Sequence of chain 1.B:
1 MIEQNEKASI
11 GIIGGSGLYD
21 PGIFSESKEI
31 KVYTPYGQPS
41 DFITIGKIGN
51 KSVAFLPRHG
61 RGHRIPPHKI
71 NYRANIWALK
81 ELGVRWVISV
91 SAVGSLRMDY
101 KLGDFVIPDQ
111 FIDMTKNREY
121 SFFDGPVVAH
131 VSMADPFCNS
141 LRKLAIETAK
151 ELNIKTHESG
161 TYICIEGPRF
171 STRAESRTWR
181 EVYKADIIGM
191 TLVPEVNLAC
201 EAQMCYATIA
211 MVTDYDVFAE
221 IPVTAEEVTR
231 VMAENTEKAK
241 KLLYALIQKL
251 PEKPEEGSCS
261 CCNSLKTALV

The protein below binds the small molecule below.
Small molecule (SMILES): CSC[C@H]1O[C@@H](n2cnc3c(N)ncnc32)[C@H](O)[C@@H]1O

Sequence of chain 1.C:
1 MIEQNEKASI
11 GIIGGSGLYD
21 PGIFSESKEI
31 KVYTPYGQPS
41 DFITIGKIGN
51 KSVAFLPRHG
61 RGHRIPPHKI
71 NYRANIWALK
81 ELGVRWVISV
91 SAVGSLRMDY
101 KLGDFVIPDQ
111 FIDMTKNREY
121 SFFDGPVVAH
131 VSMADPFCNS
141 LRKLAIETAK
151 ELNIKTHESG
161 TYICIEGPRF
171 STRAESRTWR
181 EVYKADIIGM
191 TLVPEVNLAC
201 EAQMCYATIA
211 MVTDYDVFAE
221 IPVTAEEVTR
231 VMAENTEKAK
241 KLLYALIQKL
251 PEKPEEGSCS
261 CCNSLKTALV

Binding-site contacts:
Ligand atom CS contacts residue VAL270 of chain 1.C at 3.8 Å (hydrophobic).
Ligand atom C2 contacts residue PHE170 of chain 1.B at 3.8 Å (hydrophobic).
Ligand atom C4 contacts residue PHE170 of chain 1.B at 3.7 Å (hydrophobic).
Ligand atom N6 contacts residue ASP214 of chain 1.B at 2.9 Å (salt-bridge).
Ligand atom C8 contacts residue ASP214 of chain 1.B at 3.4 Å.
Ligand atom C6 contacts residue ILE188 of chain 1.B at 3.6 Å (hydrophobic).
Ligand atom C2 contacts residue MET190 of chain 1.B at 3.7 Å (hydrophobic).
Ligand atom C1' contacts residue ALA92 of chain 1.B at 3.4 Å (hydrophobic).
Ligand atom N7 contacts residue GLY94 of chain 1.B at 3.2 Å (h-bond).
Ligand atom C5' contacts residue HIS130 of chain 1.C at 3.2 Å.
Ligand atom O2' contacts residue SO41 of chain 1.K at 2.8 Å (h-bond).
Ligand atom O3' contacts residue SO41 of chain 1.K at 2.6 Å (h-bond).
Ligand atom CS contacts residue SER16 of chain 1.B at 3.6 Å.
Ligand atom O2' contacts residue MET190 of chain 1.B at 3.0 Å (h-bond).
Ligand atom S5' contacts residue VAL228 of chain 1.B at 3.8 Å.
Ligand atom N7 contacts residue ASP214 of chain 1.B at 2.6 Å (salt-bridge).
Ligand atom N3 contacts residue MET190 of chain 1.B at 3.7 Å.
Ligand atom C2' contacts residue MET190 of chain 1.B at 3.8 Å (hydrophobic).
Ligand atom N6 contacts residue GLY94 of chain 1.B at 3.7 Å.
Ligand atom C3' contacts residue SO41 of chain 1.K at 3.5 Å.
Ligand atom C4 contacts residue ILE188 of chain 1.B at 3.8 Å (hydrophobic).
Ligand atom C5 contacts residue ILE188 of chain 1.B at 3.7 Å (hydrophobic).
Ligand atom O3' contacts residue HIS59 of chain 1.B at 3.7 Å.
Ligand atom C4' contacts residue SO41 of chain 1.K at 3.6 Å.
Ligand atom C8 contacts residue VAL228 of chain 1.B at 3.7 Å (hydrophobic).
Ligand atom C5 contacts residue PHE170 of chain 1.B at 3.8 Å (hydrophobic).
Ligand atom C5 contacts residue ASP214 of chain 1.B at 3.7 Å.
Ligand atom O2' contacts residue GLY189 of chain 1.B at 3.8 Å.
Ligand atom N3 contacts residue GLY189 of chain 1.B at 3.5 Å.
Ligand atom N1 contacts residue PHE170 of chain 1.B at 3.6 Å.
Ligand atom N6 contacts residue ILE188 of chain 1.B at 3.5 Å.
Ligand atom N1 contacts residue ILE188 of chain 1.B at 3.7 Å.
Ligand atom C5 contacts residue GLY94 of chain 1.B at 3.6 Å.
Ligand atom N6 contacts residue ASP216 of chain 1.B at 2.9 Å (salt-bridge).
Ligand atom N7 contacts residue VAL93 of chain 1.B at 3.6 Å.
Ligand atom C8 contacts residue ALA92 of chain 1.B at 3.8 Å (hydrophobic).
Ligand atom C2' contacts residue SO41 of chain 1.K at 3.8 Å.
Ligand atom N9 contacts residue ALA92 of chain 1.B at 3.7 Å.
Ligand atom C6 contacts residue ASP216 of chain 1.B at 3.8 Å.
Ligand atom O3' contacts residue PRO67 of chain 1.B at 3.7 Å.